Sequence of chain 1.A:
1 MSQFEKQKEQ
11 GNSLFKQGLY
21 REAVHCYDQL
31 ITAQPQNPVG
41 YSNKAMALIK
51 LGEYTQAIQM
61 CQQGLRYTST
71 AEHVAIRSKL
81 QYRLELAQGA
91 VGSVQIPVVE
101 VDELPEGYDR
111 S

Binding-site contacts:
Ligand atom CD contacts residue ARG83 of chain 1.A at 3.7 Å.
Ligand atom N contacts residue SER78 of chain 1.A at 2.9 Å (h-bond).
Ligand atom SD contacts residue SER78 of chain 1.A at 3.5 Å.
Ligand atom CB contacts residue TYR82 of chain 1.A at 3.8 Å (hydrophobic).
Ligand atom OE2 contacts residue ASN43 of chain 1.A at 3.0 Å (h-bond).
Ligand atom C contacts residue TYR82 of chain 1.A at 3.5 Å (hydrophobic).
Ligand atom OE1 contacts residue ASN43 of chain 1.A at 3.1 Å (h-bond).
Ligand atom OE1 contacts residue SER42 of chain 1.A at 2.5 Å (h-bond).
Ligand atom OE1 contacts residue ARG83 of chain 1.A at 2.9 Å (salt-bridge).
Ligand atom CA contacts residue TYR82 of chain 1.A at 3.7 Å (hydrophobic).
Ligand atom C contacts residue ASN12 of chain 1.A at 3.8 Å.
Ligand atom CB contacts residue ARG83 of chain 1.A at 3.7 Å.
Ligand atom OXT contacts residue LYS50 of chain 1.A at 2.7 Å (salt-bridge).
Ligand atom CG2 contacts residue LYS8 of chain 1.A at 3.6 Å.
Ligand atom OE2 contacts residue LYS8 of chain 1.A at 3.5 Å.
Ligand atom O contacts residue LYS79 of chain 1.A at 3.7 Å.
Ligand atom O contacts residue LYS50 of chain 1.A at 3.5 Å (salt-bridge).
Ligand atom O contacts residue TYR82 of chain 1.A at 3.1 Å (h-bond).
Ligand atom CD contacts residue LYS79 of chain 1.A at 3.5 Å.
Ligand atom CG1 contacts residue ASN12 of chain 1.A at 3.3 Å.
Ligand atom C contacts residue LYS50 of chain 1.A at 3.4 Å.
Ligand atom OE2 contacts residue LYS79 of chain 1.A at 2.8 Å (salt-bridge).
Ligand atom N contacts residue ASN12 of chain 1.A at 3.5 Å (h-bond).
Ligand atom C contacts residue ARG83 of chain 1.A at 3.8 Å.
Ligand atom OE2 contacts residue VAL39 of chain 1.A at 3.5 Å.
Ligand atom O contacts residue TYR82 of chain 1.A at 3.5 Å.
Ligand atom N contacts residue TYR82 of chain 1.A at 3.0 Å (h-bond).
Ligand atom CB contacts residue ALA75 of chain 1.A at 3.8 Å (hydrophobic).
Ligand atom CD contacts residue SER42 of chain 1.A at 3.7 Å.
Ligand atom OXT contacts residue ASN12 of chain 1.A at 3.0 Å (h-bond).
Ligand atom CG1 contacts residue MET46 of chain 1.A at 3.5 Å (hydrophobic).
Ligand atom CG contacts residue LYS8 of chain 1.A at 3.7 Å.
Ligand atom OE1 contacts residue LYS79 of chain 1.A at 3.6 Å.
Ligand atom CG contacts residue ARG83 of chain 1.A at 3.7 Å.
Ligand atom O contacts residue TYR82 of chain 1.A at 3.5 Å (h-bond).
Ligand atom CA contacts residue SER78 of chain 1.A at 3.8 Å.
Ligand atom O contacts residue ARG83 of chain 1.A at 3.7 Å.
Ligand atom CB contacts residue LYS79 of chain 1.A at 3.5 Å.
Ligand atom O contacts residue ARG83 of chain 1.A at 2.8 Å (salt-bridge).
Ligand atom CD contacts residue ASN43 of chain 1.A at 3.1 Å.

A small-molecule ligand and the protein it binds are described below.
Small molecule (SMILES): CSCC[C@H](N)C(=O)N[C@@H](CCC(=O)O)C(=O)N[C@@H](CCC(=O)O)C(=O)N[C@H](C(=O)N[C@@H](CC(=O)O)C(=O)O)C(C)C